Binding-site contacts:
Ligand atom CD1 contacts residue TYR34 of chain 33.B at 3.0 Å (hydrophobic).
Ligand atom O contacts residue ARG18 of chain 33.B at 3.0 Å (salt-bridge).
Ligand atom CA contacts residue ILE14 of chain 33.B at 4.0 Å (hydrophobic).
Ligand atom C contacts residue ILE14 of chain 33.B at 3.6 Å (hydrophobic).
Ligand atom C contacts residue ARG18 of chain 33.B at 3.8 Å.
Ligand atom CA contacts residue ILE14 of chain 33.B at 3.3 Å (hydrophobic).
Ligand atom O contacts residue ARG18 of chain 33.B at 3.6 Å (salt-bridge).
Ligand atom CB contacts residue THR16 of chain 33.B at 4.2 Å.
Ligand atom C contacts residue THR16 of chain 33.B at 3.7 Å.
Ligand atom CB contacts residue ILE14 of chain 33.B at 4.1 Å (hydrophobic).
Ligand atom CG contacts residue THR16 of chain 33.B at 4.0 Å.
Ligand atom O contacts residue ILE14 of chain 33.B at 3.5 Å (h-bond).
Ligand atom O contacts residue LEU15 of chain 33.B at 3.5 Å.
Ligand atom C contacts residue ARG18 of chain 33.B at 4.1 Å.
Ligand atom N contacts residue ASP12 of chain 33.B at 4.1 Å.
Ligand atom CE1 contacts residue ASP12 of chain 33.B at 3.5 Å.
Ligand atom CD1 contacts residue ILE14 of chain 33.B at 3.6 Å (hydrophobic).
Ligand atom C contacts residue THR16 of chain 33.B at 4.2 Å.
Ligand atom CG contacts residue THR17 of chain 33.B at 4.3 Å.
Ligand atom CA contacts residue THR16 of chain 33.B at 3.6 Å.
Ligand atom O contacts residue THR17 of chain 33.B at 3.8 Å.
Ligand atom CG contacts residue ILE14 of chain 33.B at 4.2 Å (hydrophobic).
Ligand atom C contacts residue ILE14 of chain 33.B at 3.4 Å (hydrophobic).
Ligand atom CD1 contacts residue ASP12 of chain 33.B at 3.8 Å.
Ligand atom CA contacts residue ARG18 of chain 33.B at 3.8 Å.
Ligand atom CB contacts residue LEU15 of chain 33.B at 4.1 Å (hydrophobic).
Ligand atom CB contacts residue ARG18 of chain 33.B at 4.2 Å.
Ligand atom CD2 contacts residue THR17 of chain 33.B at 3.7 Å.
Ligand atom CA contacts residue ASP12 of chain 33.B at 3.7 Å.
Ligand atom CD2 contacts residue VAL32 of chain 33.B at 3.9 Å (hydrophobic).
Ligand atom CD2 contacts residue ASP106 of chain 33.B at 4.1 Å.
Ligand atom O contacts residue THR16 of chain 33.B at 3.1 Å (h-bond).
Ligand atom C contacts residue ILE14 of chain 33.B at 4.2 Å (hydrophobic).
Ligand atom CB contacts residue THR17 of chain 33.B at 4.0 Å.
Ligand atom N contacts residue ILE14 of chain 33.B at 3.5 Å.
Ligand atom CD2 contacts residue HIS157 of chain 33.B at 3.7 Å.
Ligand atom CD1 contacts residue THR16 of chain 33.B at 3.1 Å.
Ligand atom N contacts residue THR16 of chain 33.B at 2.9 Å (h-bond).
Ligand atom O contacts residue ILE14 of chain 33.B at 3.1 Å.
Ligand atom N contacts residue ILE14 of chain 33.B at 3.0 Å (h-bond).

A protein and the small-molecule ligand that binds it are described below.
Small molecule (SMILES): CC(C)C[C@H](NC(=O)[C@H](C)NC(=O)CNC(=O)[C@@H](N)Cc1ccccc1)C(=O)N[C@@H](CC(C)C)C(=O)N[C@@H](C)C(=O)O

Sequence of chain 33.B:
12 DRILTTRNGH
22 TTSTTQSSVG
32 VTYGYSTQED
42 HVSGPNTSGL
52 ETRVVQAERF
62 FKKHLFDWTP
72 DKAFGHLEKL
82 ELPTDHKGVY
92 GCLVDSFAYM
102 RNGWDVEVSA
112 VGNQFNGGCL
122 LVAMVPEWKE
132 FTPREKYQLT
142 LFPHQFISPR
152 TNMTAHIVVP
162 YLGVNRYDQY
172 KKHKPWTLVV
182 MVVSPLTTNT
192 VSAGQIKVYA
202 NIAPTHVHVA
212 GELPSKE